Sequence of chain 1.A:
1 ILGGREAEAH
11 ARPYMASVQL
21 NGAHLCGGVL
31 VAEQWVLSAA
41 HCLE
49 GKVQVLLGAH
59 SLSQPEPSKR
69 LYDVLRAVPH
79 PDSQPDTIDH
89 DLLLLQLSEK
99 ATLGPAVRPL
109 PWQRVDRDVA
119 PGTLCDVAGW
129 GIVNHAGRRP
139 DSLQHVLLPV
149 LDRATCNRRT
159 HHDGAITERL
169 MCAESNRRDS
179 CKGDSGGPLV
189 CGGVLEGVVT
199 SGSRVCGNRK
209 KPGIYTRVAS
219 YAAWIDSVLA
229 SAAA

Binding-site contacts:
Ligand atom C40 contacts residue SER178 of chain 1.A at 3.7 Å.
Ligand atom C40 contacts residue THR198 of chain 1.A at 3.6 Å.
Ligand atom N49 contacts residue SER199 of chain 1.A at 3.2 Å (h-bond).
Ligand atom C39 contacts residue CYS204 of chain 1.A at 3.7 Å (hydrophobic).
Ligand atom C32 contacts residue SIN1 of chain 1.C at 3.4 Å.
Ligand atom C44 contacts residue SER183 of chain 1.A at 3.5 Å.
Ligand atom C44 contacts residue SIN1 of chain 1.C at 3.6 Å.
Ligand atom C44 contacts residue LYS180 of chain 1.A at 3.6 Å.
Ligand atom C27 contacts residue ARG202 of chain 1.A at 3.2 Å.
Ligand atom C42 contacts residue SER199 of chain 1.A at 3.7 Å.
Ligand atom C46 contacts residue SER201 of chain 1.A at 3.6 Å.
Ligand atom C22 contacts residue CYS204 of chain 1.A at 3.6 Å (hydrophobic).
Ligand atom C3 contacts residue ARG202 of chain 1.A at 3.7 Å.
Ligand atom N49 contacts residue SER201 of chain 1.A at 2.9 Å (h-bond).
Ligand atom C39 contacts residue SER199 of chain 1.A at 3.6 Å.
Ligand atom O25 contacts residue ARG202 of chain 1.A at 3.5 Å (salt-bridge).
Ligand atom C20 contacts residue CYS204 of chain 1.A at 3.5 Å (hydrophobic).
Ligand atom C8 contacts residue ARG202 of chain 1.A at 3.6 Å.
Ligand atom C44 contacts residue SER199 of chain 1.A at 3.5 Å.
Ligand atom C46 contacts residue SER178 of chain 1.A at 3.5 Å.
Ligand atom C29 contacts residue LYS180 of chain 1.A at 3.7 Å.
Ligand atom C20 contacts residue HIS133 of chain 1.A at 3.3 Å.
Ligand atom C37 contacts residue CYS204 of chain 1.A at 3.5 Å (hydrophobic).
Ligand atom N49 contacts residue VAL203 of chain 1.A at 3.3 Å (h-bond).
Ligand atom C46 contacts residue CYS204 of chain 1.A at 3.6 Å (hydrophobic).
Ligand atom C37 contacts residue SER201 of chain 1.A at 3.5 Å.
Ligand atom C24 contacts residue ARG202 of chain 1.A at 3.7 Å.
Ligand atom C46 contacts residue VAL203 of chain 1.A at 3.4 Å (hydrophobic).
Ligand atom C36 contacts residue SER199 of chain 1.A at 3.7 Å.
Ligand atom C36 contacts residue LYS180 of chain 1.A at 3.6 Å.
Ligand atom C22 contacts residue HIS133 of chain 1.A at 3.6 Å.
Ligand atom C37 contacts residue SER199 of chain 1.A at 3.5 Å.
Ligand atom C40 contacts residue CYS179 of chain 1.A at 3.8 Å (hydrophobic).
Ligand atom C39 contacts residue SER178 of chain 1.A at 3.7 Å.
Ligand atom N1 contacts residue ARG202 of chain 1.A at 2.9 Å (salt-bridge).
Ligand atom C34 contacts residue LYS180 of chain 1.A at 3.8 Å.
Ligand atom C42 contacts residue SER183 of chain 1.A at 3.5 Å.
Ligand atom C42 contacts residue CYS179 of chain 1.A at 3.4 Å (hydrophobic).
Ligand atom C44 contacts residue CYS179 of chain 1.A at 3.4 Å (hydrophobic).
Ligand atom C18 contacts residue CYS179 of chain 1.A at 3.6 Å (hydrophobic).

The protein below binds the small molecule below.
Small molecule (SMILES): NCc1cccc(-c2cccc(C(=O)N[C@H]3CCCc4ccccc43)c2)c1